A small-molecule ligand and the protein it binds are described below.
Small molecule (SMILES): Nc1ccn([C@H]2C[C@H](O)[C@@H](COP(=O)(O)O)O2)c(=O)n1

Sequence of chain 3.C:
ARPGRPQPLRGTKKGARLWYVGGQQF

Binding-site contacts:
Ligand atom OP2 contacts residue ARG18 of chain 3.C at 3.7 Å.
Ligand atom OP1 contacts residue ARG18 of chain 3.C at 4.0 Å.
Ligand atom C1' contacts residue ASN414 of chain 4.A at 4.1 Å.
Ligand atom O3' contacts residue ARG412 of chain 4.A at 4.3 Å.
Ligand atom OP2 contacts residue ARG412 of chain 4.A at 1.4 Å (salt-bridge).
Ligand atom P contacts residue LYS21 of chain 3.C at 3.4 Å.
Ligand atom C4' contacts residue ARG412 of chain 4.A at 4.4 Å.
Ligand atom C4' contacts residue ASN414 of chain 4.A at 3.0 Å.
Ligand atom C3' contacts residue ASN414 of chain 4.A at 4.5 Å.
Ligand atom O5' contacts residue ARG412 of chain 4.A at 3.1 Å (salt-bridge).
Ligand atom O3' contacts residue VAL47 of chain 4.A at 3.1 Å.
Ligand atom C5' contacts residue ARG412 of chain 4.A at 3.0 Å.
Ligand atom C5' contacts residue ASN414 of chain 4.A at 3.3 Å.
Ligand atom P contacts residue ARG412 of chain 4.A at 2.6 Å.
Ligand atom OP1 contacts residue LYS21 of chain 3.C at 3.9 Å.
Ligand atom OP2 contacts residue LYS21 of chain 3.C at 2.7 Å (salt-bridge).
Ligand atom OP1 contacts residue ARG412 of chain 4.A at 3.8 Å.
Ligand atom O4' contacts residue ASN414 of chain 4.A at 2.9 Å (h-bond).
Ligand atom C2' contacts residue VAL47 of chain 4.A at 4.3 Å (hydrophobic).
Ligand atom C3' contacts residue VAL47 of chain 4.A at 4.0 Å (hydrophobic).
Ligand atom C4' contacts residue VAL47 of chain 4.A at 4.1 Å (hydrophobic).

Sequence of chain 4.A:
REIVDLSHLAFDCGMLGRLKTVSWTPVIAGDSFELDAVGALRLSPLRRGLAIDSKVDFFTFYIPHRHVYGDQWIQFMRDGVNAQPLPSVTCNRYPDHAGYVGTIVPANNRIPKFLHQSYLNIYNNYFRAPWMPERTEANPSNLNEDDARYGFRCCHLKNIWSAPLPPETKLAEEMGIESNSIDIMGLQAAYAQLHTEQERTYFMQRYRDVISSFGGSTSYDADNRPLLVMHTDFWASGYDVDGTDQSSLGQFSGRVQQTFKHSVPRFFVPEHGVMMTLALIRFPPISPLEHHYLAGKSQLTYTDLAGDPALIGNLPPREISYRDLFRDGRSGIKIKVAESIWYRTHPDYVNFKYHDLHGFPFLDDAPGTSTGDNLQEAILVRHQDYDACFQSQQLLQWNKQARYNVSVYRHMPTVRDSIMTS